A protein and the small-molecule ligand that binds it are described below.
Small molecule (SMILES): CC(=O)N[C@H]1[C@H](O[C@H]2[C@H](O)[C@@H](NC(C)=O)CO[C@@H]2CO)O[C@H](CO)[C@@H](O)[C@@H]1O

Sequence of chain 1.B:
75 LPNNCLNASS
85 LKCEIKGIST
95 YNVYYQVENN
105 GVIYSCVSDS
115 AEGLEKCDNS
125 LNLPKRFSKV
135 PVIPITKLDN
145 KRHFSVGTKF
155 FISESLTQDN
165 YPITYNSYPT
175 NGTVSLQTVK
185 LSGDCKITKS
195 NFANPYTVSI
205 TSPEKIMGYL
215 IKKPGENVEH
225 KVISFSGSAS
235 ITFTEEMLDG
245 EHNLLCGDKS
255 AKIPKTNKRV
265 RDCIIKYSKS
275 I

Binding-site contacts:
Ligand atom N2 contacts residue ASN175 of chain 1.B at 2.9 Å (h-bond).
Ligand atom C3 contacts residue ASN175 of chain 1.B at 3.7 Å.
Ligand atom C5 contacts residue ASN175 of chain 1.B at 3.7 Å.
Ligand atom O7 contacts residue ASN175 of chain 1.B at 4.0 Å.
Ligand atom O5 contacts residue ASN175 of chain 1.B at 2.5 Å (h-bond).
Ligand atom C1 contacts residue ASN175 of chain 1.B at 1.5 Å.
Ligand atom C8 contacts residue ASN164 of chain 1.B at 3.6 Å.
Ligand atom C2 contacts residue ASN175 of chain 1.B at 2.6 Å.
Ligand atom C7 contacts residue ASN175 of chain 1.B at 3.6 Å.
Ligand atom C4 contacts residue ASN175 of chain 1.B at 4.3 Å.